Binding-site contacts:
Ligand atom C7 contacts residue ASN283 of chain 1.A at 3.1 Å.
Ligand atom C5 contacts residue ASN283 of chain 1.A at 3.7 Å.
Ligand atom C2 contacts residue ASN283 of chain 1.A at 2.4 Å.
Ligand atom O5 contacts residue ASN283 of chain 1.A at 2.4 Å (h-bond).
Ligand atom C5 contacts residue ALA179 of chain 1.A at 4.3 Å (hydrophobic).
Ligand atom C3 contacts residue ASN283 of chain 1.A at 3.8 Å.
Ligand atom N2 contacts residue ASN283 of chain 1.A at 3.0 Å (h-bond).
Ligand atom C6 contacts residue GLU180 of chain 1.A at 3.8 Å.
Ligand atom O7 contacts residue ASN283 of chain 1.A at 2.8 Å (h-bond).
Ligand atom C8 contacts residue ASN283 of chain 1.A at 4.5 Å.
Ligand atom C4 contacts residue ASN283 of chain 1.A at 4.2 Å.
Ligand atom C6 contacts residue ALA179 of chain 1.A at 4.2 Å (hydrophobic).
Ligand atom C1 contacts residue ASN283 of chain 1.A at 1.5 Å.
Ligand atom O6 contacts residue GLU180 of chain 1.A at 3.7 Å.

Sequence of chain 1.A:
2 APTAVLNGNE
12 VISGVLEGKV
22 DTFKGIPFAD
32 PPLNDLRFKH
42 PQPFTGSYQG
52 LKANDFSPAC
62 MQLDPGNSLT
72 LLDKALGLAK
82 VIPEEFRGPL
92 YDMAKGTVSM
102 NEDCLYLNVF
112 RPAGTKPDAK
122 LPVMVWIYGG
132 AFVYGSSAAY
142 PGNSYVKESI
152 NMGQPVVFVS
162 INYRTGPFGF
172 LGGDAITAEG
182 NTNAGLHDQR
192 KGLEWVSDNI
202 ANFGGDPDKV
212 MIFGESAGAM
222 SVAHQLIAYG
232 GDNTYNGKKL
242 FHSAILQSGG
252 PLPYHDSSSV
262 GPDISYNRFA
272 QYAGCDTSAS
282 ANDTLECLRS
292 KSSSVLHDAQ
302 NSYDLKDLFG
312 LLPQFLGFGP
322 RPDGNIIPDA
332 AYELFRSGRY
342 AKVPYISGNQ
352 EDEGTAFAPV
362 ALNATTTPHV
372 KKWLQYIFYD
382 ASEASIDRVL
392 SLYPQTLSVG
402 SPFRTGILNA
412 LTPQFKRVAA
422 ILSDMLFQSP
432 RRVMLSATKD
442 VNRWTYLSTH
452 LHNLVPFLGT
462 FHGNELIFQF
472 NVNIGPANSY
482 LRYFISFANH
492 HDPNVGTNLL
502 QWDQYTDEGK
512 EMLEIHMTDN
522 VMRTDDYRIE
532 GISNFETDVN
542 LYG

The protein below binds the small molecule below.
Small molecule (SMILES): CC(=O)N[C@@H]1[C@@H](O)[C@H](O)[C@@H](CO)O[C@H]1O